The small molecule below binds the protein below.
Small molecule (SMILES): CC(C)(C)OC(=O)Nc1cccn([C@@H](CC2CC2)C(=O)N[C@@H](C[C@@H]2CCNC2=O)[C@@H](O)C(=O)NCc2ccccc2)c1=O

Sequence of chain 1.A:
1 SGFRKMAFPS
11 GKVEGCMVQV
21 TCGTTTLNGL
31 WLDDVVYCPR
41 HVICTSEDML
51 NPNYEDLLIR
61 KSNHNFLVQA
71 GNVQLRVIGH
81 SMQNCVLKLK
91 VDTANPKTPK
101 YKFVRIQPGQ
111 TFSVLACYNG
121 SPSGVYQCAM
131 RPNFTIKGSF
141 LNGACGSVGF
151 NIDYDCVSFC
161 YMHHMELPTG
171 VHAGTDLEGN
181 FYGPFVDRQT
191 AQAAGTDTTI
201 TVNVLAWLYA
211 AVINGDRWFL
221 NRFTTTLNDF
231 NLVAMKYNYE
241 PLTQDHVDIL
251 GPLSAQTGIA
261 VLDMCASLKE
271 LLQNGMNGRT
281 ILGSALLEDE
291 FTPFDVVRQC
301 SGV

Sequence of chain 1.B:
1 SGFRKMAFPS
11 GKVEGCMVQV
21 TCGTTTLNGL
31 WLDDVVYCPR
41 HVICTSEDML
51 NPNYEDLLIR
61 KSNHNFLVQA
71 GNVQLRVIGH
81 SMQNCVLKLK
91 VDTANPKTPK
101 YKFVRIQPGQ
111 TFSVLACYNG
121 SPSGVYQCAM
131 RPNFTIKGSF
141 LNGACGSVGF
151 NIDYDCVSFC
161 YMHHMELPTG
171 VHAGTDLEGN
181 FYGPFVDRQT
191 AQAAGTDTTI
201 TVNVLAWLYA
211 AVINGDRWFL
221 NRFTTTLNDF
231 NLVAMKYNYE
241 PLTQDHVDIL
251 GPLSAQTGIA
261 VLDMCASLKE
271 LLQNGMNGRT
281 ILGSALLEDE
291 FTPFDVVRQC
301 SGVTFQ

Binding-site contacts:
Ligand atom N49 contacts residue GLU166 of chain 1.B at 3.6 Å.
Ligand atom C23 contacts residue ASN142 of chain 1.B at 3.5 Å.
Ligand atom O48 contacts residue GLU166 of chain 1.B at 3.7 Å.
Ligand atom C30 contacts residue MET49 of chain 1.B at 3.7 Å (hydrophobic).
Ligand atom O25 contacts residue GLU166 of chain 1.B at 3.1 Å (salt-bridge).
Ligand atom C57 contacts residue CYS145 of chain 1.B at 1.9 Å (hydrophobic).
Ligand atom C25 contacts residue ASN142 of chain 1.B at 3.6 Å.
Ligand atom C51 contacts residue ASN142 of chain 1.B at 3.3 Å.
Ligand atom C47 contacts residue GLU166 of chain 1.B at 3.8 Å.
Ligand atom O48 contacts residue HIS172 of chain 1.B at 3.6 Å.
Ligand atom O22 contacts residue GLU166 of chain 1.B at 2.9 Å (salt-bridge).
Ligand atom C20 contacts residue HIS164 of chain 1.B at 3.5 Å.
Ligand atom O22 contacts residue MET165 of chain 1.B at 3.3 Å.
Ligand atom O41 contacts residue CYS145 of chain 1.B at 3.0 Å (h-bond).
Ligand atom C22 contacts residue HIS164 of chain 1.B at 3.7 Å.
Ligand atom C14 contacts residue GLY143 of chain 1.B at 3.7 Å.
Ligand atom O40 contacts residue CYS145 of chain 1.B at 2.7 Å (h-bond).
Ligand atom C54 contacts residue ASN142 of chain 1.B at 3.3 Å.
Ligand atom C32 contacts residue GLU166 of chain 1.B at 3.7 Å.
Ligand atom O48 contacts residue PHE140 of chain 1.B at 3.7 Å.
Ligand atom C13 contacts residue GLY143 of chain 1.B at 3.8 Å.
Ligand atom N49 contacts residue PHE140 of chain 1.B at 3.4 Å (h-bond).
Ligand atom N23 contacts residue GLU166 of chain 1.B at 2.8 Å (salt-bridge).
Ligand atom C32 contacts residue LEU167 of chain 1.B at 3.1 Å (hydrophobic).
Ligand atom C30 contacts residue ASP187 of chain 1.B at 3.8 Å.
Ligand atom N38 contacts residue HIS164 of chain 1.B at 2.9 Å (h-bond).
Ligand atom C19 contacts residue GLU166 of chain 1.B at 3.8 Å.
Ligand atom C24 contacts residue GLU166 of chain 1.B at 3.4 Å.
Ligand atom C40 contacts residue CYS145 of chain 1.B at 2.8 Å (hydrophobic).
Ligand atom O41 contacts residue ALA144 of chain 1.B at 3.2 Å (h-bond).
Ligand atom O40 contacts residue HIS41 of chain 1.B at 2.6 Å (h-bond).
Ligand atom C57 contacts residue HIS41 of chain 1.B at 3.7 Å.
Ligand atom C36 contacts residue HIS164 of chain 1.B at 3.7 Å.
Ligand atom O48 contacts residue HIS163 of chain 1.B at 2.7 Å (h-bond).
Ligand atom C35 contacts residue CYS145 of chain 1.B at 2.8 Å (hydrophobic).
Ligand atom C30 contacts residue HIS41 of chain 1.B at 3.6 Å.
Ligand atom C13 contacts residue THR26 of chain 1.B at 3.5 Å.
Ligand atom N38 contacts residue CYS145 of chain 1.B at 3.2 Å (h-bond).
Ligand atom O41 contacts residue GLY143 of chain 1.B at 3.1 Å (h-bond).
Ligand atom C42 contacts residue CYS145 of chain 1.B at 3.1 Å (hydrophobic).